Binding-site contacts:
Ligand atom C4 contacts residue ASN244 of chain 1.A at 4.2 Å.
Ligand atom C2 contacts residue ASN244 of chain 1.A at 2.5 Å.
Ligand atom C5 contacts residue ASN247 of chain 1.A at 3.9 Å.
Ligand atom C3 contacts residue ASN244 of chain 1.A at 3.8 Å.
Ligand atom O7 contacts residue ASN244 of chain 1.A at 3.8 Å.
Ligand atom C7 contacts residue ASN244 of chain 1.A at 3.3 Å.
Ligand atom O5 contacts residue THR246 of chain 1.A at 4.0 Å.
Ligand atom N2 contacts residue THR246 of chain 1.A at 3.7 Å.
Ligand atom O5 contacts residue ASN247 of chain 1.A at 3.8 Å.
Ligand atom C4 contacts residue THR246 of chain 1.A at 4.2 Å.
Ligand atom C3 contacts residue THR246 of chain 1.A at 3.5 Å.
Ligand atom C2 contacts residue THR246 of chain 1.A at 3.5 Å.
Ligand atom N2 contacts residue ASN244 of chain 1.A at 2.8 Å (h-bond).
Ligand atom C5 contacts residue THR246 of chain 1.A at 4.0 Å.
Ligand atom C6 contacts residue ASN247 of chain 1.A at 3.7 Å.
Ligand atom C1 contacts residue THR246 of chain 1.A at 3.0 Å.
Ligand atom O6 contacts residue ASN244 of chain 1.A at 4.5 Å.
Ligand atom C1 contacts residue ASN247 of chain 1.A at 4.1 Å.
Ligand atom C5 contacts residue ASN244 of chain 1.A at 3.5 Å.
Ligand atom O6 contacts residue ASN247 of chain 1.A at 2.3 Å (h-bond).
Ligand atom C8 contacts residue ASN244 of chain 1.A at 4.4 Å.
Ligand atom C1 contacts residue ASN244 of chain 1.A at 1.4 Å.
Ligand atom O5 contacts residue ASN244 of chain 1.A at 2.2 Å (h-bond).

This small molecule binds to this protein.
Small molecule (SMILES): CC(=O)N[C@H]1[C@H](O[C@H]2[C@H](O)[C@@H](NC(C)=O)CO[C@@H]2CO)O[C@H](CO)[C@@H](O[C@@H]2O[C@H](CO)[C@@H](O)[C@H](O)[C@@H]2O)[C@@H]1O

Sequence of chain 1.A:
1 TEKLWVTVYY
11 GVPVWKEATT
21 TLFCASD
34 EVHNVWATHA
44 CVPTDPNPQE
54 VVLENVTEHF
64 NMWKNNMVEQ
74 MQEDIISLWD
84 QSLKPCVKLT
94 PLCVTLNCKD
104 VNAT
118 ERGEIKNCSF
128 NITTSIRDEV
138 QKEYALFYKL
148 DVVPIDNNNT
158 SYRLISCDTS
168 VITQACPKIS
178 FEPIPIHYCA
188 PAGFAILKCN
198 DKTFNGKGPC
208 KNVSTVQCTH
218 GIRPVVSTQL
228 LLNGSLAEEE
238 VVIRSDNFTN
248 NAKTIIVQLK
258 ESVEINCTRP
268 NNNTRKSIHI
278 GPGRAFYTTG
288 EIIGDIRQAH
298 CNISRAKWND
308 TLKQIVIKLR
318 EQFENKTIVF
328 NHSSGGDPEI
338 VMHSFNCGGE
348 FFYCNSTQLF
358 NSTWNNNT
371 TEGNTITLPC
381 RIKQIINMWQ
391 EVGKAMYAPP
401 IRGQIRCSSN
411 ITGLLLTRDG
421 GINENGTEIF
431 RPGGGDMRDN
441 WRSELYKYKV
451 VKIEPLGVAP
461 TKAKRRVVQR